Binding-site contacts:
Ligand atom C1 contacts residue ARG224 of chain 5.A at 4.1 Å.
Ligand atom N1 contacts residue TRP374 of chain 5.A at 3.5 Å.
Ligand atom C2 contacts residue TRP374 of chain 5.A at 4.0 Å (hydrophobic).
Ligand atom C3 contacts residue TRP374 of chain 5.A at 4.0 Å (hydrophobic).
Ligand atom O2S contacts residue LYS215 of chain 5.A at 3.1 Å (salt-bridge).
Ligand atom S1 contacts residue TRP374 of chain 5.A at 4.4 Å.
Ligand atom O1S contacts residue LYS215 of chain 5.A at 3.9 Å.
Ligand atom O2S contacts residue GLY222 of chain 5.A at 3.4 Å (h-bond).
Ligand atom C3 contacts residue ASP229 of chain 5.A at 4.4 Å.
Ligand atom S1 contacts residue LYS215 of chain 5.A at 4.1 Å.
Ligand atom S1 contacts residue GLY222 of chain 5.A at 3.8 Å.
Ligand atom O3S contacts residue ARG224 of chain 5.A at 3.8 Å.
Ligand atom O1S contacts residue PHE223 of chain 5.A at 3.2 Å.
Ligand atom O1S contacts residue TRP374 of chain 5.A at 4.0 Å.
Ligand atom C1 contacts residue TRP374 of chain 5.A at 3.3 Å (hydrophobic).
Ligand atom O1S contacts residue ARG224 of chain 5.A at 2.9 Å (salt-bridge).
Ligand atom S1 contacts residue ARG224 of chain 5.A at 4.0 Å.
Ligand atom C2 contacts residue ARG224 of chain 5.A at 4.0 Å.
Ligand atom O1S contacts residue GLY222 of chain 5.A at 3.0 Å (h-bond).

The protein below binds the small molecule below.
Small molecule (SMILES): CCCCCCCCCCCC[N+](C)(C)CCCS(=O)(=O)O

Sequence of chain 5.A:
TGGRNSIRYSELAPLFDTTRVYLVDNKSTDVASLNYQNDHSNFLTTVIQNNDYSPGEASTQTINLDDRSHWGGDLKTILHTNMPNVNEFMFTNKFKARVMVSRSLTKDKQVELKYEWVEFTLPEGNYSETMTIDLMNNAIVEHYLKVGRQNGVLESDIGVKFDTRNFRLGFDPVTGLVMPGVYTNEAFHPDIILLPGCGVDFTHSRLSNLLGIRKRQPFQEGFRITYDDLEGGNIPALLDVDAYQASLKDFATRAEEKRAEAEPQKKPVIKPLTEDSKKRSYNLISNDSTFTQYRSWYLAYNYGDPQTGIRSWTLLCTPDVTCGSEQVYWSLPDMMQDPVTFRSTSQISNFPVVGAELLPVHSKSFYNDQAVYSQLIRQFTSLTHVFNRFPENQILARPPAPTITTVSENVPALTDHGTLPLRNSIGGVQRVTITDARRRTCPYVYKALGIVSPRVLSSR